Binding-site contacts:
Ligand atom O3 contacts residue NAG2 of chain 1.K at 4.1 Å.
Ligand atom C1 contacts residue ASN444 of chain 1.B at 1.4 Å.
Ligand atom C6 contacts residue THR481 of chain 1.B at 4.1 Å.
Ligand atom O7 contacts residue NAG2 of chain 1.K at 2.9 Å (h-bond).
Ligand atom O5 contacts residue LYS441 of chain 1.B at 4.4 Å.
Ligand atom O5 contacts residue ASN444 of chain 1.B at 2.4 Å (h-bond).
Ligand atom C3 contacts residue ASN444 of chain 1.B at 3.8 Å.
Ligand atom N2 contacts residue ASN444 of chain 1.B at 3.0 Å (h-bond).
Ligand atom C3 contacts residue NAG2 of chain 1.K at 3.7 Å.
Ligand atom N2 contacts residue NAG2 of chain 1.K at 4.4 Å.
Ligand atom C7 contacts residue NAG2 of chain 1.K at 4.0 Å.
Ligand atom C8 contacts residue ASN444 of chain 1.B at 3.5 Å.
Ligand atom O4 contacts residue NAG2 of chain 1.K at 4.3 Å.
Ligand atom C4 contacts residue ASN444 of chain 1.B at 4.2 Å.
Ligand atom C7 contacts residue ASN444 of chain 1.B at 3.4 Å.
Ligand atom C2 contacts residue ASN444 of chain 1.B at 2.5 Å.
Ligand atom C5 contacts residue ASN444 of chain 1.B at 3.7 Å.
Ligand atom O7 contacts residue ASN444 of chain 1.B at 3.7 Å.
Ligand atom O6 contacts residue LYS441 of chain 1.B at 3.9 Å.
Ligand atom O6 contacts residue THR481 of chain 1.B at 3.9 Å.

A protein and the small-molecule ligand that binds it are described below.
Small molecule (SMILES): CC(=O)N[C@@H]1[C@@H](O)[C@H](O)[C@@H](CO)O[C@H]1O

Sequence of chain 1.B:
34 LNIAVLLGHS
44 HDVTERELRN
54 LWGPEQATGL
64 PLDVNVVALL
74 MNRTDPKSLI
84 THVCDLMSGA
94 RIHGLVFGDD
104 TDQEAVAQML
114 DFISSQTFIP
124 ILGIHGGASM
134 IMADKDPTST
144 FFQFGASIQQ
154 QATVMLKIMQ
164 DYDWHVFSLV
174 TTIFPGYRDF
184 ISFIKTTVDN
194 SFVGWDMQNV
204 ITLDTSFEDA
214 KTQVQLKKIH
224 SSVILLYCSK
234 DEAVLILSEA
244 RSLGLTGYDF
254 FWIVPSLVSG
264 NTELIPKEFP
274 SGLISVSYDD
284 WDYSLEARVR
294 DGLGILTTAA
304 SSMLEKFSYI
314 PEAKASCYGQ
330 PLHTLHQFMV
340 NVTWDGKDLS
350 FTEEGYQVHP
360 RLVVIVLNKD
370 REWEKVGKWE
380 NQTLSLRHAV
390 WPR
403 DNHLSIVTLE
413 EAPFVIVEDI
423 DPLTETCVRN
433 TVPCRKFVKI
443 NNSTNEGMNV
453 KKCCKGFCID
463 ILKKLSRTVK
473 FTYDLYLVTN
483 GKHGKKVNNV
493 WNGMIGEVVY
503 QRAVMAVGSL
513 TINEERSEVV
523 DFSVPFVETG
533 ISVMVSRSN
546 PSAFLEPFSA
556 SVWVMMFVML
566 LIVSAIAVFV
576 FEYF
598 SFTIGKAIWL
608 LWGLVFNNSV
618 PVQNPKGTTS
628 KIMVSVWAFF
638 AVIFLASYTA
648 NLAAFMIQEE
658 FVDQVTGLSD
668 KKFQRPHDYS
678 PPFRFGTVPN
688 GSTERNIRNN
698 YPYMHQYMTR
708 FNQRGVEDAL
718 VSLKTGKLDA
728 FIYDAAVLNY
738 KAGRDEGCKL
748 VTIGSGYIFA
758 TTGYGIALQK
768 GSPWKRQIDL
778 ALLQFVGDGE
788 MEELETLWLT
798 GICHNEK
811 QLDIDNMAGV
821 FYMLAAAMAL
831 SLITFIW